This small molecule binds to this protein.
Small molecule (SMILES): CSCC[C@@H](C=O)NC(=O)[C@H](C)NC(=O)[C@H](C)NC(=O)[C@H](CC1=CN=C2C=CC=CC12)NC(=O)[C@H](C)NC(=O)[C@H](CC(=O)O)NC(=O)[C@H](CCSC)NC(=O)[C@H](CC(C)C)NC(=O)[C@H](Cc1cnc[nH]1)NC(=O)[C@H](CCC(N)=O)NC(=O)[C@H](C)N

Sequence of chain 1.A:
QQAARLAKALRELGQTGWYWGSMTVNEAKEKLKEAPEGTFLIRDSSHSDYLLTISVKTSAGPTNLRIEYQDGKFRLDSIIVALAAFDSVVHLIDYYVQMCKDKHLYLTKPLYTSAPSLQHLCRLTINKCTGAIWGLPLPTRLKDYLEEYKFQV

Binding-site contacts:
Ligand atom CA contacts residue LEU53 of chain 1.A at 4.3 Å (hydrophobic).
Ligand atom O contacts residue LEU12 of chain 1.A at 3.6 Å.
Ligand atom CD1 contacts residue ASP46 of chain 1.A at 3.6 Å.
Ligand atom SD contacts residue SER50 of chain 1.A at 3.8 Å.
Ligand atom CH2 contacts residue ALA5 of chain 1.A at 3.7 Å (hydrophobic).
Ligand atom CB contacts residue LEU12 of chain 1.A at 4.1 Å (hydrophobic).
Ligand atom CB contacts residue LEU53 of chain 1.A at 4.2 Å (hydrophobic).
Ligand atom CE contacts residue ASP51 of chain 1.A at 3.7 Å.
Ligand atom NE2 contacts residue ASP46 of chain 1.A at 3.8 Å.
Ligand atom CH2 contacts residue GLN4 of chain 1.A at 4.2 Å.
Ligand atom C contacts residue LEU12 of chain 1.A at 4.3 Å (hydrophobic).
Ligand atom CD1 contacts residue TYR21 of chain 1.A at 3.7 Å (hydrophobic).
Ligand atom CD1 contacts residue LEU8 of chain 1.A at 3.8 Å (hydrophobic).
Ligand atom CD2 contacts residue ASP46 of chain 1.A at 4.1 Å.
Ligand atom NE2 contacts residue TYR21 of chain 1.A at 3.6 Å.
Ligand atom CG contacts residue LEU8 of chain 1.A at 3.5 Å (hydrophobic).
Ligand atom CD1 contacts residue TYR71 of chain 1.A at 3.7 Å (hydrophobic).
Ligand atom CG contacts residue LEU8 of chain 1.A at 4.0 Å (hydrophobic).
Ligand atom CD2 contacts residue LEU53 of chain 1.A at 3.7 Å (hydrophobic).
Ligand atom SD contacts residue ASP51 of chain 1.A at 3.6 Å.
Ligand atom CZ2 contacts residue GLN4 of chain 1.A at 4.3 Å.
Ligand atom N contacts residue LEU53 of chain 1.A at 4.1 Å.
Ligand atom CD2 contacts residue ASP46 of chain 1.A at 3.6 Å.
Ligand atom N contacts residue LEU12 of chain 1.A at 4.1 Å.
Ligand atom NE1 contacts residue LEU8 of chain 1.A at 4.2 Å.
Ligand atom CE2 contacts residue LEU8 of chain 1.A at 4.3 Å (hydrophobic).
Ligand atom O contacts residue LEU53 of chain 1.A at 3.6 Å.
Ligand atom CD2 contacts residue LEU8 of chain 1.A at 3.9 Å (hydrophobic).
Ligand atom CE2 contacts residue TYR71 of chain 1.A at 4.0 Å (hydrophobic).
Ligand atom CZ3 contacts residue ALA5 of chain 1.A at 3.5 Å (hydrophobic).
Ligand atom CG contacts residue LEU12 of chain 1.A at 3.9 Å (hydrophobic).
Ligand atom NE1 contacts residue TYR71 of chain 1.A at 3.4 Å.
Ligand atom CD1 contacts residue LEU12 of chain 1.A at 4.1 Å (hydrophobic).
Ligand atom SD contacts residue ALA5 of chain 1.A at 4.3 Å.
Ligand atom CZ2 contacts residue TYR71 of chain 1.A at 4.3 Å (hydrophobic).
Ligand atom CB contacts residue LEU53 of chain 1.A at 4.0 Å (hydrophobic).
Ligand atom SD contacts residue LEU8 of chain 1.A at 3.5 Å.
Ligand atom CD1 contacts residue LEU54 of chain 1.A at 3.6 Å (hydrophobic).
Ligand atom CG contacts residue ASP46 of chain 1.A at 4.2 Å.
Ligand atom CB contacts residue LEU8 of chain 1.A at 3.8 Å (hydrophobic).